Binding-site contacts:
Ligand atom N9 contacts residue PHE160 of chain 2.A at 3.5 Å.
Ligand atom N8 contacts residue ALA57 of chain 1.A at 3.7 Å.
Ligand atom N7 contacts residue PHE160 of chain 2.A at 3.7 Å.
Ligand atom O6 contacts residue THR58 of chain 1.A at 3.9 Å.
Ligand atom C2 contacts residue PHE160 of chain 2.A at 3.7 Å (hydrophobic).
Ligand atom N8 contacts residue LEU171 of chain 2.A at 3.8 Å.
Ligand atom O6 contacts residue TYR9 of chain 1.A at 3.8 Å.
Ligand atom C2 contacts residue ARG177 of chain 2.A at 3.5 Å.
Ligand atom N1 contacts residue PHE160 of chain 2.A at 3.6 Å.
Ligand atom C5 contacts residue THR58 of chain 1.A at 4.0 Å.
Ligand atom C2 contacts residue GLN229 of chain 2.A at 3.9 Å.
Ligand atom O2 contacts residue SER227 of chain 2.A at 3.6 Å.
Ligand atom C6 contacts residue GLN229 of chain 2.A at 3.7 Å.
Ligand atom C5 contacts residue PHE160 of chain 2.A at 3.4 Å (hydrophobic).
Ligand atom N8 contacts residue THR58 of chain 1.A at 3.2 Å (h-bond).
Ligand atom C4 contacts residue ASN255 of chain 2.A at 3.8 Å.
Ligand atom N3 contacts residue ASN255 of chain 2.A at 3.3 Å (h-bond).
Ligand atom O2 contacts residue ARG177 of chain 2.A at 2.8 Å (salt-bridge).
Ligand atom C2 contacts residue VAL228 of chain 2.A at 4.0 Å (hydrophobic).
Ligand atom O6 contacts residue PHE160 of chain 2.A at 4.1 Å.
Ligand atom N3 contacts residue ARG177 of chain 2.A at 3.0 Å (salt-bridge).
Ligand atom O6 contacts residue GLN229 of chain 2.A at 2.9 Å (h-bond).
Ligand atom O2 contacts residue ASN255 of chain 2.A at 4.1 Å.
Ligand atom N9 contacts residue ARG177 of chain 2.A at 4.0 Å.
Ligand atom N7 contacts residue ALA57 of chain 1.A at 3.5 Å.
Ligand atom N7 contacts residue THR58 of chain 1.A at 2.8 Å (h-bond).
Ligand atom N8 contacts residue PHE160 of chain 2.A at 3.7 Å.
Ligand atom C4 contacts residue PHE160 of chain 2.A at 3.4 Å (hydrophobic).
Ligand atom O6 contacts residue ILE55 of chain 1.A at 3.5 Å.
Ligand atom O2 contacts residue PHE160 of chain 2.A at 3.9 Å.
Ligand atom N9 contacts residue LEU171 of chain 2.A at 4.0 Å.
Ligand atom O2 contacts residue GLN229 of chain 2.A at 3.8 Å.
Ligand atom N3 contacts residue PHE160 of chain 2.A at 3.7 Å.
Ligand atom C4 contacts residue ARG177 of chain 2.A at 3.8 Å.
Ligand atom N8 contacts residue ASP59 of chain 1.A at 3.9 Å.
Ligand atom N9 contacts residue THR58 of chain 1.A at 4.0 Å.
Ligand atom N1 contacts residue GLN229 of chain 2.A at 3.0 Å (h-bond).
Ligand atom C2 contacts residue ASN255 of chain 2.A at 3.9 Å.
Ligand atom C6 contacts residue PHE160 of chain 2.A at 3.5 Å (hydrophobic).
Ligand atom O2 contacts residue VAL228 of chain 2.A at 2.9 Å (h-bond).

Sequence of chain 1.A:
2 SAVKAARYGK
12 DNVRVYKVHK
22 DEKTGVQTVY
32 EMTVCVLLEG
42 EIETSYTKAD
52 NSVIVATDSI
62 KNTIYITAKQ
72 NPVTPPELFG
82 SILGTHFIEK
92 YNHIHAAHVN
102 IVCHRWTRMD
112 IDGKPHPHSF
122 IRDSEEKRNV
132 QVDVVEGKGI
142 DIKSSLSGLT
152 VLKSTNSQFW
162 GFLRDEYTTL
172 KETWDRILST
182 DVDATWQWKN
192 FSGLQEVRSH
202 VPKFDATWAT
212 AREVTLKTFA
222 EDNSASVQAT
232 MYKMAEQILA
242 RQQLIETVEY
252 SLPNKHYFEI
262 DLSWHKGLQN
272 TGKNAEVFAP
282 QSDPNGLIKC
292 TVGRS

Sequence of chain 2.A:
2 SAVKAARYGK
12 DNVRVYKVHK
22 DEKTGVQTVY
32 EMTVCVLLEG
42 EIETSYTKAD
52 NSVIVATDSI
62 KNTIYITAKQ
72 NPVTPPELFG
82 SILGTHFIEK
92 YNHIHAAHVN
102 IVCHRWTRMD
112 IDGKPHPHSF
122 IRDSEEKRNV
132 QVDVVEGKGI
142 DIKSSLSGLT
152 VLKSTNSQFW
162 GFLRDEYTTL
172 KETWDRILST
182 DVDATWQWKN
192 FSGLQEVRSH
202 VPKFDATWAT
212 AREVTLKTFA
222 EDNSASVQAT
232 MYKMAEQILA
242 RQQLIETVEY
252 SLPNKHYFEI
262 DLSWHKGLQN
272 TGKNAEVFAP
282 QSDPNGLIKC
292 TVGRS

The protein below binds the small molecule below.
Small molecule (SMILES): O=c1[nH]c(=O)c2nn[nH]c2[nH]1